The small molecule below binds the protein below.
Small molecule (SMILES): O=C(Nc1ccc2n[nH]c(-c3ccncc3)c2c1)[C@@H]1CCN(CC(=O)N2CCN(c3ccc(-c4ncccn4)cc3)CC2)C1

Binding-site contacts:
Ligand atom C11 contacts residue SER145 of chain 1.A at 3.4 Å.
Ligand atom C29 contacts residue ALA68 of chain 1.A at 3.7 Å (hydrophobic).
Ligand atom N6 contacts residue PHE166 of chain 1.A at 3.8 Å.
Ligand atom N6 contacts residue GLY167 of chain 1.A at 2.9 Å (h-bond).
Ligand atom C contacts residue GLN173 of chain 1.A at 3.4 Å.
Ligand atom C20 contacts residue GLY50 of chain 1.A at 3.5 Å.
Ligand atom O contacts residue TYR139 of chain 1.A at 2.6 Å (h-bond).
Ligand atom C3 contacts residue TYR139 of chain 1.A at 3.5 Å (hydrophobic).
Ligand atom C21 contacts residue GLY50 of chain 1.A at 3.8 Å.
Ligand atom N6 contacts residue LEU215 of chain 1.A at 3.6 Å.
Ligand atom C5 contacts residue LYS143 of chain 1.A at 3.1 Å.
Ligand atom C4 contacts residue GLY144 of chain 1.A at 3.0 Å.
Ligand atom C30 contacts residue GLY167 of chain 1.A at 3.6 Å.
Ligand atom C10 contacts residue SER145 of chain 1.A at 3.6 Å.
Ligand atom O contacts residue GLU51 of chain 1.A at 3.7 Å.
Ligand atom C1 contacts residue TYR139 of chain 1.A at 3.1 Å (hydrophobic).
Ligand atom C14 contacts residue SER145 of chain 1.A at 3.3 Å.
Ligand atom N6 contacts residue GLU165 of chain 1.A at 3.7 Å.
Ligand atom N6 contacts residue ALA68 of chain 1.A at 3.6 Å.
Ligand atom C24 contacts residue VAL57 of chain 1.A at 3.7 Å (hydrophobic).
Ligand atom C30 contacts residue GLU165 of chain 1.A at 3.4 Å.
Ligand atom N5 contacts residue GLY50 of chain 1.A at 3.6 Å.
Ligand atom N5 contacts residue ILE49 of chain 1.A at 3.9 Å.
Ligand atom O1 contacts residue GLY50 of chain 1.A at 3.1 Å.
Ligand atom C12 contacts residue ALA146 of chain 1.A at 3.7 Å (hydrophobic).
Ligand atom C31 contacts residue GLY167 of chain 1.A at 3.9 Å.
Ligand atom C23 contacts residue PHE54 of chain 1.A at 3.8 Å (hydrophobic).
Ligand atom C32 contacts residue LEU215 of chain 1.A at 3.7 Å (hydrophobic).
Ligand atom C32 contacts residue ILE49 of chain 1.A at 3.9 Å (hydrophobic).
Ligand atom C30 contacts residue ILE116 of chain 1.A at 3.8 Å (hydrophobic).
Ligand atom O1 contacts residue GLU51 of chain 1.A at 2.9 Å (salt-bridge).
Ligand atom C13 contacts residue ALA146 of chain 1.A at 3.8 Å (hydrophobic).
Ligand atom C30 contacts residue LEU215 of chain 1.A at 3.8 Å (hydrophobic).
Ligand atom C31 contacts residue LEU215 of chain 1.A at 3.5 Å (hydrophobic).
Ligand atom C30 contacts residue ALA68 of chain 1.A at 3.4 Å (hydrophobic).
Ligand atom C contacts residue ILE49 of chain 1.A at 3.5 Å (hydrophobic).
Ligand atom C5 contacts residue GLY144 of chain 1.A at 3.1 Å.
Ligand atom C31 contacts residue GLY168 of chain 1.A at 3.7 Å.
Ligand atom C25 contacts residue ILE245 of chain 1.A at 3.9 Å (hydrophobic).
Ligand atom N3 contacts residue SER145 of chain 1.A at 3.4 Å (h-bond).

Sequence of chain 1.A:
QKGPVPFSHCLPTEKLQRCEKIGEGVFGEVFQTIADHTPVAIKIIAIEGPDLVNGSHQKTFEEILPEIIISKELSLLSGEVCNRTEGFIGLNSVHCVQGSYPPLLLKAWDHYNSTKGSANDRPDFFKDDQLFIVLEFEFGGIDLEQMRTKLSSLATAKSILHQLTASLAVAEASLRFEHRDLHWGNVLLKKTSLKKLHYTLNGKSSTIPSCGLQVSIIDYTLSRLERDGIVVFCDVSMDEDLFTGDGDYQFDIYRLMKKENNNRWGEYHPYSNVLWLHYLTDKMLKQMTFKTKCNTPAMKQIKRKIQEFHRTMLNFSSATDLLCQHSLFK